Sequence of chain 1.B:
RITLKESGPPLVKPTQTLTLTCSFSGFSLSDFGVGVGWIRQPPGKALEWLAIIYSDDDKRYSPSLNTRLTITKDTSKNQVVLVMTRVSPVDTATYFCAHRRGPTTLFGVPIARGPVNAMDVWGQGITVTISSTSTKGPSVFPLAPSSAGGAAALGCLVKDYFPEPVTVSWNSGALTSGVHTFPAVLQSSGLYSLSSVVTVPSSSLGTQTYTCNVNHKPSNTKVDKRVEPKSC

A protein and the small-molecule ligand that binds it are described below.
Small molecule (SMILES): CC(C)C[C@H](NC(=O)[C@@H](N)CCC(=O)O)C(=O)N[C@@H](CC(=O)O)C(=O)N[C@@H](CCCCN)C(=O)N[C@@H](CC1=CN=C2C=CC=CC12)C(=O)N[C@@H](C)C(=O)N[C@@H](CO)C(=O)O

Sequence of chain 1.A:
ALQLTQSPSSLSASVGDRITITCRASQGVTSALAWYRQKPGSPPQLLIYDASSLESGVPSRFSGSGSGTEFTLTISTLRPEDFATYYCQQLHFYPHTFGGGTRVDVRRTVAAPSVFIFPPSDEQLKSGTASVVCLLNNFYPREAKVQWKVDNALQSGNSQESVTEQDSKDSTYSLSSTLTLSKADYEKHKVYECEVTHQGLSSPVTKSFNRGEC

Binding-site contacts:
Ligand atom OD2 contacts residue ARG100 of chain 1.B at 2.8 Å (salt-bridge).
Ligand atom N contacts residue ARG113 of chain 1.B at 3.5 Å (salt-bridge).
Ligand atom CG contacts residue ARG60 of chain 1.B at 3.5 Å.
Ligand atom OD1 contacts residue TYR94 of chain 1.A at 3.4 Å (h-bond).
Ligand atom CD2 contacts residue HIS92 of chain 1.A at 3.5 Å.
Ligand atom OE1 contacts residue TYR94 of chain 1.A at 3.1 Å.
Ligand atom OD1 contacts residue ARG100 of chain 1.B at 2.8 Å (salt-bridge).
Ligand atom OD1 contacts residue HIS96 of chain 1.A at 2.8 Å (h-bond).
Ligand atom N contacts residue HIS92 of chain 1.A at 2.8 Å (h-bond).
Ligand atom CG contacts residue ARG100 of chain 1.B at 3.4 Å.
Ligand atom CZ3 contacts residue PRO103 of chain 1.B at 3.5 Å (hydrophobic).
Ligand atom CB contacts residue TYR94 of chain 1.A at 3.4 Å (hydrophobic).
Ligand atom NZ contacts residue ASP58 of chain 1.B at 3.0 Å (salt-bridge).
Ligand atom O contacts residue TYR94 of chain 1.A at 3.4 Å.
Ligand atom CE3 contacts residue PRO103 of chain 1.B at 3.5 Å (hydrophobic).
Ligand atom CG contacts residue LEU91 of chain 1.A at 3.0 Å (hydrophobic).
Ligand atom CA contacts residue HIS92 of chain 1.A at 3.6 Å.
Ligand atom CD contacts residue TYR94 of chain 1.A at 3.6 Å (hydrophobic).
Ligand atom N contacts residue TYR94 of chain 1.A at 3.5 Å (h-bond).
Ligand atom CD contacts residue ARG60 of chain 1.B at 3.4 Å.
Ligand atom CE contacts residue ASP56 of chain 1.B at 3.4 Å.
Ligand atom CB contacts residue LEU91 of chain 1.A at 3.0 Å (hydrophobic).
Ligand atom CH2 contacts residue PRO103 of chain 1.B at 3.5 Å (hydrophobic).
Ligand atom NZ contacts residue ASP56 of chain 1.B at 2.7 Å (salt-bridge).
Ligand atom N contacts residue TYR94 of chain 1.A at 3.3 Å (h-bond).
Ligand atom CA contacts residue TYR94 of chain 1.A at 3.6 Å (hydrophobic).
Ligand atom OD2 contacts residue LEU91 of chain 1.A at 3.3 Å (h-bond).
Ligand atom CD contacts residue TYR54 of chain 1.B at 3.5 Å (hydrophobic).
Ligand atom OD1 contacts residue LEU91 of chain 1.A at 3.6 Å (h-bond).
Ligand atom CD1 contacts residue VAL116 of chain 1.B at 3.5 Å (hydrophobic).
Ligand atom O contacts residue ARG113 of chain 1.B at 3.0 Å (salt-bridge).
Ligand atom O contacts residue TYR94 of chain 1.A at 2.7 Å (h-bond).
Ligand atom CD2 contacts residue PHE93 of chain 1.A at 3.6 Å (hydrophobic).
Ligand atom CZ2 contacts residue PRO103 of chain 1.B at 3.6 Å (hydrophobic).
Ligand atom OE2 contacts residue ARG60 of chain 1.B at 2.6 Å (salt-bridge).
Ligand atom C contacts residue HIS92 of chain 1.A at 3.6 Å.
Ligand atom CZ2 contacts residue GLY33 of chain 1.B at 3.5 Å.
Ligand atom O contacts residue PHE93 of chain 1.A at 3.4 Å.
Ligand atom CA contacts residue HIS92 of chain 1.A at 3.6 Å.
Ligand atom CB contacts residue HIS92 of chain 1.A at 3.3 Å.